Sequence of chain 4.B:
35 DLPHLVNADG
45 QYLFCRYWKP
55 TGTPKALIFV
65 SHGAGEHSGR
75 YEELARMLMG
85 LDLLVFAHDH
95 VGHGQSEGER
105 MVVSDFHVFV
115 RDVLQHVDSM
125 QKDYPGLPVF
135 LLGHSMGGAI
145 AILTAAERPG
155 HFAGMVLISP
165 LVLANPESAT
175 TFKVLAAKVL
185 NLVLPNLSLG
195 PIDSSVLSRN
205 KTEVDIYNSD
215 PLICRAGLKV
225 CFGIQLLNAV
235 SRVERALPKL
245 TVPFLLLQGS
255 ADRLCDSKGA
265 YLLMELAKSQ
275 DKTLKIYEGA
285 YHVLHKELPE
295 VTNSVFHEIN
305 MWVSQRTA

Binding-site contacts:
Ligand atom C13 contacts residue LEU230 of chain 4.B at 4.3 Å (hydrophobic).
Ligand atom O11 contacts residue LEU258 of chain 4.B at 4.0 Å.
Ligand atom CL1 contacts residue LEU193 of chain 4.B at 4.2 Å.
Ligand atom C2 contacts residue SER139 of chain 4.B at 3.9 Å.
Ligand atom C13 contacts residue LEU231 of chain 4.B at 4.0 Å (hydrophobic).
Ligand atom C4 contacts residue LEU230 of chain 4.B at 3.7 Å (hydrophobic).
Ligand atom O12 contacts residue LEU165 of chain 4.B at 3.2 Å.
Ligand atom C3 contacts residue CYS259 of chain 4.B at 4.2 Å (hydrophobic).
Ligand atom O20 contacts residue MET140 of chain 4.B at 3.0 Å (h-bond).
Ligand atom C5 contacts residue LEU165 of chain 4.B at 4.4 Å (hydrophobic).
Ligand atom C3 contacts residue LEU258 of chain 4.B at 4.0 Å (hydrophobic).
Ligand atom N1 contacts residue ALA68 of chain 4.B at 4.2 Å.
Ligand atom C19 contacts residue ALA68 of chain 4.B at 3.9 Å (hydrophobic).
Ligand atom O20 contacts residue SER139 of chain 4.B at 2.4 Å (h-bond).
Ligand atom C7 contacts residue LEU230 of chain 4.B at 4.1 Å (hydrophobic).
Ligand atom N1 contacts residue SER139 of chain 4.B at 2.5 Å (h-bond).
Ligand atom C2 contacts residue ALA68 of chain 4.B at 3.3 Å (hydrophobic).
Ligand atom C7 contacts residue LEU165 of chain 4.B at 4.4 Å (hydrophobic).
Ligand atom C5 contacts residue SER139 of chain 4.B at 3.8 Å.
Ligand atom S9 contacts residue ASN169 of chain 4.B at 4.3 Å.
Ligand atom C19 contacts residue MET140 of chain 4.B at 3.3 Å (hydrophobic).
Ligand atom C14 contacts residue LEU231 of chain 4.B at 3.6 Å (hydrophobic).
Ligand atom C3 contacts residue HIS286 of chain 4.B at 4.0 Å.
Ligand atom C14 contacts residue GLY227 of chain 4.B at 3.8 Å.
Ligand atom O20 contacts residue GLY67 of chain 4.B at 3.6 Å.
Ligand atom C5 contacts residue LEU258 of chain 4.B at 4.2 Å (hydrophobic).
Ligand atom C4 contacts residue ALA68 of chain 4.B at 4.1 Å (hydrophobic).
Ligand atom C15 contacts residue GLY227 of chain 4.B at 4.3 Å.
Ligand atom C3 contacts residue SER139 of chain 4.B at 2.8 Å.
Ligand atom O12 contacts residue LEU167 of chain 4.B at 4.0 Å.
Ligand atom C5 contacts residue CYS259 of chain 4.B at 4.1 Å (hydrophobic).
Ligand atom C19 contacts residue SER139 of chain 4.B at 1.6 Å.
Ligand atom N8 contacts residue LEU258 of chain 4.B at 4.2 Å.
Ligand atom O12 contacts residue ALA168 of chain 4.B at 4.1 Å.
Ligand atom C16 contacts residue LEU222 of chain 4.B at 4.4 Å (hydrophobic).
Ligand atom C14 contacts residue LEU230 of chain 4.B at 4.3 Å (hydrophobic).
Ligand atom C19 contacts residue HIS286 of chain 4.B at 4.3 Å.
Ligand atom CL1 contacts residue GLY227 of chain 4.B at 3.8 Å.
Ligand atom O11 contacts residue ASN169 of chain 4.B at 3.3 Å.
Ligand atom O20 contacts residue ALA68 of chain 4.B at 2.7 Å (h-bond).

This small molecule binds to this protein.
Small molecule (SMILES): O=C(O)N1CCC(CNS(=O)(=O)c2ccc(Cl)cc2)CC1